A protein and the small-molecule ligand that binds it are described below.
Small molecule (SMILES): COc1cccc(Nc2c(C(N)=O)cnc3c(C)cc(S(=O)(=O)c4cccc(C(=O)N(C)C)c4)cc23)c1

Sequence of chain 1.A:
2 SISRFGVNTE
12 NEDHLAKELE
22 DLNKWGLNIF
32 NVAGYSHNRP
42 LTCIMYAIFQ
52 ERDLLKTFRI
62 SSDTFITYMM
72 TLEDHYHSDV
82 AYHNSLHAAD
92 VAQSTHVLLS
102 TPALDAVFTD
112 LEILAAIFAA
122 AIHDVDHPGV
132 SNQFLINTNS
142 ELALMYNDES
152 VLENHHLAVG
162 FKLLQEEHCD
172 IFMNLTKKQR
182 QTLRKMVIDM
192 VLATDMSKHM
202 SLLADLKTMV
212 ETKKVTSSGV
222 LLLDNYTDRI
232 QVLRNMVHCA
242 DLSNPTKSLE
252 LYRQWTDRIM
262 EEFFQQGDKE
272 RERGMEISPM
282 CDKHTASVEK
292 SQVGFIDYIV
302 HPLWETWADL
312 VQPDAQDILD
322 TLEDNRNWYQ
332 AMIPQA

Binding-site contacts:
Ligand atom C1 contacts residue ASP242 of chain 1.A at 3.3 Å.
Ligand atom C9 contacts residue GLN293 of chain 1.A at 3.6 Å.
Ligand atom C19 contacts residue MET281 of chain 1.A at 3.7 Å (hydrophobic).
Ligand atom C12 contacts residue SER292 of chain 1.A at 3.7 Å.
Ligand atom O2 contacts residue GOL1 of chain 1.J at 3.2 Å.
Ligand atom C4 contacts residue ARS1 of chain 1.H at 3.8 Å.
Ligand atom C13 contacts residue GOL1 of chain 1.J at 3.8 Å.
Ligand atom C1 contacts residue ARS1 of chain 1.H at 2.7 Å.
Ligand atom C15 contacts residue PHE296 of chain 1.A at 3.3 Å (hydrophobic).
Ligand atom O5 contacts residue ASN245 of chain 1.A at 3.5 Å (h-bond).
Ligand atom C16 contacts residue PHE296 of chain 1.A at 3.3 Å (hydrophobic).
Ligand atom O1 contacts residue MET197 of chain 1.A at 3.6 Å.
Ligand atom N2 contacts residue GLN293 of chain 1.A at 3.1 Å (h-bond).
Ligand atom C7 contacts residue PHE296 of chain 1.A at 3.0 Å (hydrophobic).
Ligand atom C9 contacts residue ILE260 of chain 1.A at 3.5 Å (hydrophobic).
Ligand atom O4 contacts residue SER132 of chain 1.A at 3.4 Å.
Ligand atom O1 contacts residue ARS1 of chain 1.H at 2.5 Å.
Ligand atom O3 contacts residue MET197 of chain 1.A at 3.6 Å.
Ligand atom C4 contacts residue PHE264 of chain 1.A at 3.5 Å (hydrophobic).
Ligand atom N1 contacts residue PHE296 of chain 1.A at 3.2 Å.
Ligand atom C5 contacts residue ILE260 of chain 1.A at 3.8 Å (hydrophobic).
Ligand atom C8 contacts residue PHE296 of chain 1.A at 3.3 Å (hydrophobic).
Ligand atom C3 contacts residue ARS1 of chain 1.H at 3.1 Å.
Ligand atom C18 contacts residue MET281 of chain 1.A at 3.3 Å (hydrophobic).
Ligand atom C11 contacts residue PHE264 of chain 1.A at 3.7 Å (hydrophobic).
Ligand atom C2 contacts residue ARS1 of chain 1.H at 2.3 Å.
Ligand atom C10 contacts residue PHE296 of chain 1.A at 3.7 Å (hydrophobic).
Ligand atom C26 contacts residue ASN245 of chain 1.A at 3.6 Å.
Ligand atom C27 contacts residue ARS1 of chain 1.H at 2.4 Å.
Ligand atom C1 contacts residue MET197 of chain 1.A at 3.6 Å (hydrophobic).
Ligand atom O5 contacts residue TYR83 of chain 1.A at 3.3 Å (h-bond).
Ligand atom N4 contacts residue ASN245 of chain 1.A at 2.8 Å (h-bond).
Ligand atom O4 contacts residue PHE264 of chain 1.A at 3.6 Å.
Ligand atom C6 contacts residue ARS1 of chain 1.H at 3.2 Å.
Ligand atom C26 contacts residue PHE296 of chain 1.A at 3.7 Å (hydrophobic).
Ligand atom C25 contacts residue SER132 of chain 1.A at 3.3 Å.
Ligand atom C12 contacts residue GLN293 of chain 1.A at 3.7 Å.
Ligand atom C9 contacts residue PHE296 of chain 1.A at 3.5 Å (hydrophobic).
Ligand atom N2 contacts residue PHE296 of chain 1.A at 3.6 Å.
Ligand atom C5 contacts residue PHE264 of chain 1.A at 3.6 Å (hydrophobic).